Sequence of chain 1.G:
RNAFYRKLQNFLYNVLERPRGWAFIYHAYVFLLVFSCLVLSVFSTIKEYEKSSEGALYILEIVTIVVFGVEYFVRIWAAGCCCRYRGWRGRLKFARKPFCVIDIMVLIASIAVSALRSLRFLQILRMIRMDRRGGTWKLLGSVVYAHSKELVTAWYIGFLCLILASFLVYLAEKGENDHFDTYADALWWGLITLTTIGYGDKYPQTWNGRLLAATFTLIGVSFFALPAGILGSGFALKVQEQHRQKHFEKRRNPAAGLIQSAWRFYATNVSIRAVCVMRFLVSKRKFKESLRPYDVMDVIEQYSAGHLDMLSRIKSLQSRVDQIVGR

Binding-site contacts:
Ligand atom C12 contacts residue PHE243 of chain 1.G at 3.7 Å (hydrophobic).
Ligand atom C8 contacts residue SER241 of chain 1.A at 3.7 Å.
Ligand atom C19 contacts residue LEU250 of chain 1.G at 4.0 Å (hydrophobic).
Ligand atom N1 contacts residue SER241 of chain 1.A at 3.9 Å.
Ligand atom C4 contacts residue TRP174 of chain 1.G at 3.6 Å (hydrophobic).
Ligand atom O1 contacts residue TRP174 of chain 1.G at 2.9 Å (h-bond).
Ligand atom C17 contacts residue PHE242 of chain 1.A at 3.8 Å (hydrophobic).
Ligand atom C5 contacts residue TRP174 of chain 1.G at 4.0 Å (hydrophobic).
Ligand atom N1 contacts residue TRP174 of chain 1.G at 4.0 Å.
Ligand atom C13 contacts residue LEU237 of chain 1.A at 3.7 Å (hydrophobic).
Ligand atom C13 contacts residue SER241 of chain 1.A at 3.6 Å.
Ligand atom O1 contacts residue SER241 of chain 1.A at 3.8 Å.
Ligand atom F1 contacts residue PHE242 of chain 1.A at 2.9 Å.
Ligand atom C11 contacts residue TRP174 of chain 1.G at 3.6 Å (hydrophobic).
Ligand atom C19 contacts residue SER241 of chain 1.A at 3.4 Å.
Ligand atom C13 contacts residue PRO246 of chain 1.G at 4.1 Å (hydrophobic).
Ligand atom O1 contacts residue PRO246 of chain 1.G at 3.0 Å.
Ligand atom C7 contacts residue TRP174 of chain 1.G at 3.7 Å (hydrophobic).
Ligand atom C7 contacts residue LEU237 of chain 1.A at 3.1 Å (hydrophobic).
Ligand atom C3 contacts residue TRP174 of chain 1.G at 3.6 Å (hydrophobic).
Ligand atom C9 contacts residue PHE243 of chain 1.G at 4.0 Å (hydrophobic).
Ligand atom C2 contacts residue TRP174 of chain 1.G at 3.9 Å (hydrophobic).
Ligand atom C6 contacts residue TRP174 of chain 1.G at 4.1 Å (hydrophobic).
Ligand atom N2 contacts residue SER241 of chain 1.A at 2.3 Å (h-bond).
Ligand atom C10 contacts residue TRP174 of chain 1.G at 4.0 Å (hydrophobic).
Ligand atom C2 contacts residue LEU237 of chain 1.A at 4.0 Å (hydrophobic).
Ligand atom C13 contacts residue TRP174 of chain 1.G at 3.6 Å (hydrophobic).
Ligand atom C18 contacts residue SER241 of chain 1.A at 4.1 Å.
Ligand atom C8 contacts residue PRO246 of chain 1.G at 3.8 Å (hydrophobic).
Ligand atom C3 contacts residue LEU237 of chain 1.A at 3.7 Å (hydrophobic).
Ligand atom N2 contacts residue PHE243 of chain 1.G at 3.8 Å.
Ligand atom C8 contacts residue LEU237 of chain 1.A at 3.8 Å (hydrophobic).
Ligand atom C9 contacts residue PRO246 of chain 1.G at 3.9 Å (hydrophobic).
Ligand atom C14 contacts residue SER241 of chain 1.A at 4.1 Å.
Ligand atom N1 contacts residue LEU237 of chain 1.A at 2.5 Å (h-bond).
Ligand atom N2 contacts residue LEU237 of chain 1.A at 4.0 Å.
Ligand atom F1 contacts residue LEU159 of chain 1.G at 3.6 Å.
Ligand atom C18 contacts residue LEU250 of chain 1.G at 3.7 Å (hydrophobic).
Ligand atom C14 contacts residue LEU237 of chain 1.A at 4.1 Å (hydrophobic).
Ligand atom N2 contacts residue PRO246 of chain 1.G at 3.6 Å.

Sequence of chain 1.A:
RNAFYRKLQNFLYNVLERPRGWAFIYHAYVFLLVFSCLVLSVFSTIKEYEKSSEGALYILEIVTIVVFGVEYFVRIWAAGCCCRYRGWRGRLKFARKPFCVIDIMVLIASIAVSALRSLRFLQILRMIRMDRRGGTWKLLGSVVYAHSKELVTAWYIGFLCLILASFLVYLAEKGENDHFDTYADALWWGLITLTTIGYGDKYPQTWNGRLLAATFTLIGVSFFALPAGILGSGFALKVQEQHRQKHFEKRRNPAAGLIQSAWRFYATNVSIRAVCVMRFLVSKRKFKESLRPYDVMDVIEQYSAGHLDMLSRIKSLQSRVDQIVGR

This protein binds this small molecule.
Small molecule (SMILES): Nc1cc2c3c(cccc3c1NC(=O)c1ccc(F)cc1)CC2